A protein and the small-molecule ligand that binds it are described below.
Small molecule (SMILES): Cc1cccc(O)c1

Sequence of chain 1.H:
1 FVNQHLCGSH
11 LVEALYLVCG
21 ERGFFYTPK

Sequence of chain 1.A:
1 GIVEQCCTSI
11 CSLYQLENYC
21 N

Binding-site contacts:
Ligand atom C7 contacts residue HIS5 of chain 1.F at 3.4 Å.
Ligand atom C3 contacts residue LEU16 of chain 1.A at 4.3 Å (hydrophobic).
Ligand atom C6 contacts residue CYS6 of chain 1.A at 3.4 Å (hydrophobic).
Ligand atom O1 contacts residue SER9 of chain 1.A at 3.8 Å.
Ligand atom C2 contacts residue CYS11 of chain 1.A at 3.8 Å (hydrophobic).
Ligand atom C7 contacts residue ALA14 of chain 1.B at 3.5 Å (hydrophobic).
Ligand atom O1 contacts residue ILE10 of chain 1.A at 3.4 Å.
Ligand atom C7 contacts residue LEU17 of chain 1.H at 3.8 Å (hydrophobic).
Ligand atom C3 contacts residue HIS5 of chain 1.F at 3.5 Å.
Ligand atom C3 contacts residue LEU11 of chain 1.B at 4.1 Å (hydrophobic).
Ligand atom C1 contacts residue CYS6 of chain 1.A at 3.4 Å (hydrophobic).
Ligand atom C3 contacts residue ALA14 of chain 1.B at 4.4 Å (hydrophobic).
Ligand atom C6 contacts residue LEU11 of chain 1.B at 3.5 Å (hydrophobic).
Ligand atom O1 contacts residue CYS11 of chain 1.A at 2.8 Å (h-bond).
Ligand atom C4 contacts residue HIS10 of chain 1.B at 4.0 Å.
Ligand atom C6 contacts residue HIS5 of chain 1.F at 4.5 Å.
Ligand atom C1 contacts residue LEU11 of chain 1.B at 3.7 Å (hydrophobic).
Ligand atom O1 contacts residue CYS6 of chain 1.A at 2.7 Å (h-bond).
Ligand atom C6 contacts residue CYS7 of chain 1.B at 4.1 Å (hydrophobic).
Ligand atom C5 contacts residue LEU6 of chain 1.F at 4.3 Å (hydrophobic).
Ligand atom O1 contacts residue LEU11 of chain 1.B at 4.3 Å.
Ligand atom C7 contacts residue LEU16 of chain 1.A at 3.9 Å (hydrophobic).
Ligand atom C1 contacts residue CYS11 of chain 1.A at 3.9 Å (hydrophobic).
Ligand atom C2 contacts residue HIS5 of chain 1.F at 4.2 Å.
Ligand atom C4 contacts residue LEU11 of chain 1.B at 3.9 Å (hydrophobic).
Ligand atom C4 contacts residue HIS5 of chain 1.F at 3.6 Å.
Ligand atom C2 contacts residue LEU11 of chain 1.B at 4.0 Å (hydrophobic).
Ligand atom C5 contacts residue LEU11 of chain 1.B at 3.6 Å (hydrophobic).
Ligand atom C2 contacts residue LEU16 of chain 1.A at 4.3 Å (hydrophobic).
Ligand atom C5 contacts residue HIS10 of chain 1.B at 4.1 Å.
Ligand atom C5 contacts residue HIS5 of chain 1.F at 4.0 Å.
Ligand atom C5 contacts residue CYS7 of chain 1.B at 4.3 Å (hydrophobic).

Sequence of chain 1.B:
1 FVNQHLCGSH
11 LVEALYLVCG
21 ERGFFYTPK

Sequence of chain 1.F:
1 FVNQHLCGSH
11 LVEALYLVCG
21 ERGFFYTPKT